Sequence of chain 6.A:
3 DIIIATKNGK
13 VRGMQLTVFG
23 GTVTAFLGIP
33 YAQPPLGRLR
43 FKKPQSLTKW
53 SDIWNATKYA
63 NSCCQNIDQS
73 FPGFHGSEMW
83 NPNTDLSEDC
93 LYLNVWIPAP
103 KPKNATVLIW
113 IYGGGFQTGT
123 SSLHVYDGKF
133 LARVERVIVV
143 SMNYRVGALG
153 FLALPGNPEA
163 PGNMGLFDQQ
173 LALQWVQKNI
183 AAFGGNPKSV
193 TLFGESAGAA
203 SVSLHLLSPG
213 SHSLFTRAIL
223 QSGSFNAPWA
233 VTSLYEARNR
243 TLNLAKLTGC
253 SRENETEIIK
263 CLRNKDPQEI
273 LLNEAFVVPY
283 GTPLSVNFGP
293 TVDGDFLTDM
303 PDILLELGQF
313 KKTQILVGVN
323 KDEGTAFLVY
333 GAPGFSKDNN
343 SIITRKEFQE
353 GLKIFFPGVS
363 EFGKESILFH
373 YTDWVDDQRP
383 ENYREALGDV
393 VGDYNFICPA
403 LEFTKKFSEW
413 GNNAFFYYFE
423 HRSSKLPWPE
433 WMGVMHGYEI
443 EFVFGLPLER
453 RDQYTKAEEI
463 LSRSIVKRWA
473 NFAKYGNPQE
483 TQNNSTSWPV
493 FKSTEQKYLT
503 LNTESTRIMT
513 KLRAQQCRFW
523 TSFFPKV

Binding-site contacts:
Ligand atom O5 contacts residue SER338 of chain 6.A at 4.1 Å.
Ligand atom O7 contacts residue ALA334 of chain 6.A at 4.3 Å.
Ligand atom C4 contacts residue ASN341 of chain 6.A at 4.2 Å.
Ligand atom O7 contacts residue ASN342 of chain 6.A at 3.4 Å (h-bond).
Ligand atom C6 contacts residue ASN341 of chain 6.A at 4.1 Å.
Ligand atom C7 contacts residue GLY336 of chain 6.A at 4.2 Å.
Ligand atom C6 contacts residue SER338 of chain 6.A at 3.8 Å.
Ligand atom C6 contacts residue PHE337 of chain 6.A at 3.8 Å (hydrophobic).
Ligand atom C6 contacts residue ASP340 of chain 6.A at 4.0 Å.
Ligand atom O7 contacts residue GLY336 of chain 6.A at 3.1 Å (h-bond).
Ligand atom C2 contacts residue ASN341 of chain 6.A at 2.6 Å.
Ligand atom C6 contacts residue SER338 of chain 6.A at 3.6 Å.
Ligand atom O5 contacts residue ASN341 of chain 6.A at 2.1 Å (h-bond).
Ligand atom O7 contacts residue SER343 of chain 6.A at 3.9 Å.
Ligand atom C5 contacts residue PHE337 of chain 6.A at 4.1 Å (hydrophobic).
Ligand atom O7 contacts residue ILE344 of chain 6.A at 4.1 Å.
Ligand atom O5 contacts residue SER338 of chain 6.A at 3.4 Å.
Ligand atom C1 contacts residue GLY336 of chain 6.A at 4.3 Å.
Ligand atom C5 contacts residue GLY336 of chain 6.A at 4.1 Å.
Ligand atom O4 contacts residue GLY336 of chain 6.A at 3.8 Å.
Ligand atom N2 contacts residue ASN341 of chain 6.A at 3.3 Å (h-bond).
Ligand atom O7 contacts residue ASN341 of chain 6.A at 3.9 Å.
Ligand atom C8 contacts residue ASN341 of chain 6.A at 3.4 Å.
Ligand atom C7 contacts residue ASN342 of chain 6.A at 4.4 Å.
Ligand atom O7 contacts residue PRO335 of chain 6.A at 3.8 Å.
Ligand atom C1 contacts residue SER338 of chain 6.A at 4.0 Å.
Ligand atom C3 contacts residue GLY336 of chain 6.A at 4.1 Å.
Ligand atom C3 contacts residue ASN341 of chain 6.A at 3.8 Å.
Ligand atom C7 contacts residue ASN341 of chain 6.A at 3.4 Å.
Ligand atom C5 contacts residue SER338 of chain 6.A at 3.7 Å.
Ligand atom C5 contacts residue ASN341 of chain 6.A at 4.3 Å.
Ligand atom C5 contacts residue ASN341 of chain 6.A at 3.4 Å.
Ligand atom C6 contacts residue ASN341 of chain 6.A at 4.5 Å.
Ligand atom C1 contacts residue ASN341 of chain 6.A at 1.4 Å.

This small molecule binds to this protein.
Small molecule (SMILES): CC(=O)N[C@H]1[C@H](O[C@H]2[C@H](O)[C@@H](NC(C)=O)CO[C@@H]2CO[C@H]2O[C@@H](C)[C@@H](O)[C@@H](O)[C@@H]2O)O[C@H](CO)[C@@H](O)[C@@H]1O